Sequence of chain 1.A:
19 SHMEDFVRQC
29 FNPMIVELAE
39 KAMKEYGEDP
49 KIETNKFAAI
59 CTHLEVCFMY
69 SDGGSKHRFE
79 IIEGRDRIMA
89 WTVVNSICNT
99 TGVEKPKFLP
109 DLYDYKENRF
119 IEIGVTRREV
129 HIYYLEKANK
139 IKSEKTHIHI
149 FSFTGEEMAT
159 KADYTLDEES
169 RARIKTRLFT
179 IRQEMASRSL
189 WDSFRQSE

Binding-site contacts:
Ligand atom C29 contacts residue PHE66 of chain 1.A at 4.3 Å (hydrophobic).
Ligand atom C06 contacts residue PHE66 of chain 1.A at 4.0 Å (hydrophobic).
Ligand atom C33 contacts residue ILE79 of chain 1.A at 4.4 Å (hydrophobic).
Ligand atom N06 contacts residue PHE66 of chain 1.A at 4.4 Å.
Ligand atom C37 contacts residue ILE79 of chain 1.A at 4.2 Å (hydrophobic).
Ligand atom N04 contacts residue PHE66 of chain 1.A at 4.3 Å.
Ligand atom C35 contacts residue ARG83 of chain 1.A at 4.5 Å.
Ligand atom C26 contacts residue PHE66 of chain 1.A at 3.8 Å (hydrophobic).
Ligand atom C04 contacts residue MET32 of chain 1.A at 3.6 Å (hydrophobic).
Ligand atom C35 contacts residue PHE66 of chain 1.A at 4.1 Å (hydrophobic).
Ligand atom C35 contacts residue ILE79 of chain 1.A at 4.0 Å (hydrophobic).
Ligand atom C36 contacts residue ILE79 of chain 1.A at 3.8 Å (hydrophobic).
Ligand atom C34 contacts residue PHE66 of chain 1.A at 4.1 Å (hydrophobic).
Ligand atom C35 contacts residue GLY82 of chain 1.A at 4.0 Å.
Ligand atom C36 contacts residue ARG83 of chain 1.A at 4.2 Å.
Ligand atom C28 contacts residue PHE66 of chain 1.A at 3.9 Å (hydrophobic).
Ligand atom C05 contacts residue MET32 of chain 1.A at 4.3 Å (hydrophobic).
Ligand atom O03 contacts residue MET32 of chain 1.A at 3.9 Å.
Ligand atom C27 contacts residue PHE66 of chain 1.A at 3.9 Å (hydrophobic).
Ligand atom O03 contacts residue ASN30 of chain 1.A at 3.9 Å.
Ligand atom C34 contacts residue LEU36 of chain 1.A at 4.2 Å (hydrophobic).
Ligand atom C06 contacts residue MET32 of chain 1.A at 3.8 Å (hydrophobic).
Ligand atom C05 contacts residue PHE66 of chain 1.A at 4.4 Å (hydrophobic).
Ligand atom C08 contacts residue MET32 of chain 1.A at 4.4 Å (hydrophobic).
Ligand atom O06 contacts residue ILE79 of chain 1.A at 4.1 Å.
Ligand atom C36 contacts residue GLU81 of chain 1.A at 4.5 Å.
Ligand atom C35 contacts residue GLU81 of chain 1.A at 3.8 Å.

A small-molecule ligand and the protein it binds are described below.
Small molecule (SMILES): C[C@H](C[C@@H](C[C@H](C[C@@H](C[C@@H](CCN1CCCC1=O)N1CCCC1=O)N1CCCC1=O)N1CCCC1=O)N1CCCC1=O)N1CCCC1=O